A small-molecule ligand and the protein it binds are described below.
Small molecule (SMILES): CC(=O)N[C@@H]1[C@@H](O)[C@H](O)[C@@H](CO)O[C@H]1O

Sequence of chain 45.D:
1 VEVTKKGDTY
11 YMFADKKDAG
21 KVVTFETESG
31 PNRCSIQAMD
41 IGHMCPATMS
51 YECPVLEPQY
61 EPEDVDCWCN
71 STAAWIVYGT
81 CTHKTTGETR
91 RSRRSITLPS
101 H

Binding-site contacts:
Ligand atom O5 contacts residue ASN70 of chain 45.D at 2.4 Å (h-bond).
Ligand atom O6 contacts residue ARG33 of chain 45.D at 3.2 Å (salt-bridge).
Ligand atom O7 contacts residue SER29 of chain 45.D at 4.4 Å.
Ligand atom C2 contacts residue ASN70 of chain 45.D at 2.5 Å.
Ligand atom C1 contacts residue ARG33 of chain 45.D at 4.3 Å.
Ligand atom C2 contacts residue PRO31 of chain 45.D at 3.4 Å (hydrophobic).
Ligand atom O3 contacts residue PRO31 of chain 45.D at 3.4 Å (h-bond).
Ligand atom C7 contacts residue ASN70 of chain 45.D at 3.1 Å.
Ligand atom N2 contacts residue ASN70 of chain 45.D at 2.9 Å (h-bond).
Ligand atom C1 contacts residue ASN70 of chain 45.D at 1.4 Å.
Ligand atom N2 contacts residue PRO31 of chain 45.D at 2.5 Å (h-bond).
Ligand atom C5 contacts residue ARG33 of chain 45.D at 4.4 Å.
Ligand atom C7 contacts residue PRO31 of chain 45.D at 3.1 Å (hydrophobic).
Ligand atom C3 contacts residue PRO31 of chain 45.D at 3.3 Å (hydrophobic).
Ligand atom C1 contacts residue PRO31 of chain 45.D at 4.2 Å (hydrophobic).
Ligand atom O7 contacts residue ASN70 of chain 45.D at 3.3 Å (h-bond).
Ligand atom C5 contacts residue ASN70 of chain 45.D at 3.7 Å.
Ligand atom C3 contacts residue ASN70 of chain 45.D at 3.8 Å.
Ligand atom O7 contacts residue PRO31 of chain 45.D at 3.2 Å (h-bond).
Ligand atom C6 contacts residue ARG33 of chain 45.D at 3.3 Å.
Ligand atom C1 contacts residue ASN32 of chain 45.D at 4.5 Å.
Ligand atom O7 contacts residue SER71 of chain 45.D at 3.8 Å.
Ligand atom C8 contacts residue ASN70 of chain 45.D at 3.9 Å.
Ligand atom C4 contacts residue ASN70 of chain 45.D at 4.2 Å.
Ligand atom C8 contacts residue PRO31 of chain 45.D at 4.4 Å (hydrophobic).
Ligand atom N2 contacts residue ASN32 of chain 45.D at 4.0 Å.